The small molecule below binds the protein below.
Small molecule (SMILES): CC(=O)N[C@@H]1[C@@H](O)[C@H](O)[C@@H](CO)O[C@H]1O

Binding-site contacts:
Ligand atom C1 contacts residue ALA159 of chain 1.B at 3.9 Å (hydrophobic).
Ligand atom C1 contacts residue ASN156 of chain 1.B at 2.9 Å.
Ligand atom C7 contacts residue ASN156 of chain 1.B at 3.2 Å.
Ligand atom O5 contacts residue ASN156 of chain 1.B at 3.5 Å (h-bond).
Ligand atom C8 contacts residue ASN156 of chain 1.B at 4.1 Å.
Ligand atom O5 contacts residue ALA159 of chain 1.B at 4.2 Å.
Ligand atom N2 contacts residue ASN156 of chain 1.B at 3.5 Å (h-bond).
Ligand atom C8 contacts residue SER158 of chain 1.B at 4.2 Å.
Ligand atom O7 contacts residue ASN156 of chain 1.B at 2.6 Å (h-bond).
Ligand atom C2 contacts residue ASN156 of chain 1.B at 3.3 Å.

Sequence of chain 1.B:
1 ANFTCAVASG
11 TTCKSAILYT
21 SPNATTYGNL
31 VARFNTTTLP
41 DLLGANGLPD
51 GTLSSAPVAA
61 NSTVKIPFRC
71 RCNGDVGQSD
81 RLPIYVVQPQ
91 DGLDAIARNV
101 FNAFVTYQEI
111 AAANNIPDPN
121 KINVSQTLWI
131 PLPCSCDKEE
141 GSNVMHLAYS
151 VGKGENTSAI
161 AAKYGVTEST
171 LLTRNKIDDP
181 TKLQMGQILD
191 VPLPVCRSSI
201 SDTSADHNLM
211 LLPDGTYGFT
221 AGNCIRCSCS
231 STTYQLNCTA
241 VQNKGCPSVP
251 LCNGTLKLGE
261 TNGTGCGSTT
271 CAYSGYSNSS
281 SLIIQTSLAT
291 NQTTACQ